This protein binds this small molecule.
Small molecule (SMILES): OC[C@H]1O[C@H](O[C@H]2[C@H](O)[C@@H](O)[C@@H](O[C@H]3[C@H](O)[C@@H](O)[C@@H](O[C@H]4[C@H](O)[C@@H](O)[C@@H](O)O[C@@H]4CO)O[C@@H]3CO)O[C@@H]2CO)[C@H](O)[C@@H](O)[C@@H]1O

Binding-site contacts:
Ligand atom O5 contacts residue SER31 of chain 1.B at 3.7 Å.
Ligand atom C3 contacts residue ASP77 of chain 1.B at 3.5 Å.
Ligand atom O4 contacts residue GLU33 of chain 1.B at 3.9 Å.
Ligand atom O2 contacts residue LYS72 of chain 1.B at 3.1 Å (salt-bridge).
Ligand atom C2 contacts residue ASP77 of chain 1.B at 3.3 Å.
Ligand atom O6 contacts residue GLN32 of chain 1.B at 3.2 Å.
Ligand atom C2 contacts residue TRP69 of chain 1.B at 3.8 Å (hydrophobic).
Ligand atom C5 contacts residue SER31 of chain 1.B at 4.0 Å.
Ligand atom C6 contacts residue TRP23 of chain 1.B at 3.7 Å (hydrophobic).
Ligand atom C5 contacts residue TRP69 of chain 1.B at 4.0 Å (hydrophobic).
Ligand atom C6 contacts residue GLN32 of chain 1.B at 3.8 Å.
Ligand atom C6 contacts residue GLU33 of chain 1.B at 3.4 Å.
Ligand atom C5 contacts residue GLU33 of chain 1.B at 3.8 Å.
Ligand atom C5 contacts residue TRP23 of chain 1.B at 4.0 Å (hydrophobic).
Ligand atom O6 contacts residue TRP23 of chain 1.B at 3.1 Å (h-bond).
Ligand atom O5 contacts residue TRP25 of chain 1.B at 3.8 Å.
Ligand atom C1 contacts residue TRP25 of chain 1.B at 3.7 Å (hydrophobic).
Ligand atom C6 contacts residue GLY34 of chain 1.B at 3.7 Å.
Ligand atom O5 contacts residue TRP69 of chain 1.B at 3.2 Å (h-bond).
Ligand atom C6 contacts residue TRP25 of chain 1.B at 3.7 Å (hydrophobic).
Ligand atom C4 contacts residue TRP69 of chain 1.B at 3.7 Å (hydrophobic).
Ligand atom O6 contacts residue SER31 of chain 1.B at 4.0 Å.
Ligand atom O2 contacts residue ILE63 of chain 1.B at 3.6 Å.
Ligand atom C2 contacts residue ILE63 of chain 1.B at 3.9 Å (hydrophobic).
Ligand atom O3 contacts residue ASP77 of chain 1.B at 2.6 Å (salt-bridge).
Ligand atom C1 contacts residue TRP69 of chain 1.B at 3.5 Å (hydrophobic).
Ligand atom O6 contacts residue GLU33 of chain 1.B at 2.7 Å (salt-bridge).
Ligand atom O3 contacts residue LYS72 of chain 1.B at 2.8 Å (salt-bridge).
Ligand atom C3 contacts residue LYS72 of chain 1.B at 3.8 Å.
Ligand atom O6 contacts residue GLY34 of chain 1.B at 2.9 Å (h-bond).
Ligand atom C1 contacts residue ILE63 of chain 1.B at 3.8 Å (hydrophobic).
Ligand atom C1 contacts residue TRP23 of chain 1.B at 3.8 Å (hydrophobic).
Ligand atom C2 contacts residue TRP25 of chain 1.B at 3.8 Å (hydrophobic).
Ligand atom C2 contacts residue LYS72 of chain 1.B at 3.7 Å.
Ligand atom O3 contacts residue TRP69 of chain 1.B at 3.5 Å.
Ligand atom C6 contacts residue SER31 of chain 1.B at 3.0 Å.
Ligand atom C4 contacts residue TRP25 of chain 1.B at 3.9 Å (hydrophobic).
Ligand atom O5 contacts residue TRP23 of chain 1.B at 3.0 Å (h-bond).
Ligand atom O3 contacts residue ILE63 of chain 1.B at 3.6 Å.
Ligand atom O2 contacts residue ASP77 of chain 1.B at 2.6 Å (salt-bridge).

Sequence of chain 1.B:
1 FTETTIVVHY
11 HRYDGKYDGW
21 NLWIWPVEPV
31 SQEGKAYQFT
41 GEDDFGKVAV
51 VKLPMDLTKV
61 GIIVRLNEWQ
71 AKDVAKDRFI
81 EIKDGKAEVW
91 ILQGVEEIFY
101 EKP